Sequence of chain 1.D:
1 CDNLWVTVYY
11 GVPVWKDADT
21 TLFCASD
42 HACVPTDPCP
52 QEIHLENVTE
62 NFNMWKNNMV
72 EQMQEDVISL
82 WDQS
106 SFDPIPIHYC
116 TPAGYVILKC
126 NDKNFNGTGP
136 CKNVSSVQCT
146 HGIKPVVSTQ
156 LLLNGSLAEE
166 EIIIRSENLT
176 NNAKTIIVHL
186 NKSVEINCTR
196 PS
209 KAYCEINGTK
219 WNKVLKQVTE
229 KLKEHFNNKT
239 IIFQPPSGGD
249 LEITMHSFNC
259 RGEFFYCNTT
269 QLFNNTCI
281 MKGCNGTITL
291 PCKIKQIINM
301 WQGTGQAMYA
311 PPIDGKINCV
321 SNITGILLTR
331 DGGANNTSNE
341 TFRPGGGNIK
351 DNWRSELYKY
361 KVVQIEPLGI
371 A

Binding-site contacts:
Ligand atom O5 contacts residue ASN215 of chain 1.D at 2.3 Å (h-bond).
Ligand atom C5 contacts residue LYS218 of chain 1.D at 4.2 Å.
Ligand atom C1 contacts residue THR217 of chain 1.D at 4.0 Å.
Ligand atom C6 contacts residue THR217 of chain 1.D at 4.4 Å.
Ligand atom C8 contacts residue THR287 of chain 1.D at 3.2 Å.
Ligand atom O5 contacts residue THR217 of chain 1.D at 4.3 Å.
Ligand atom C3 contacts residue ASN215 of chain 1.D at 3.8 Å.
Ligand atom O7 contacts residue ASN215 of chain 1.D at 4.4 Å.
Ligand atom C7 contacts residue ASN215 of chain 1.D at 3.9 Å.
Ligand atom C4 contacts residue ASN215 of chain 1.D at 4.2 Å.
Ligand atom N2 contacts residue ASN215 of chain 1.D at 2.9 Å (h-bond).
Ligand atom C1 contacts residue LYS218 of chain 1.D at 3.8 Å.
Ligand atom C5 contacts residue THR217 of chain 1.D at 3.9 Å.
Ligand atom C7 contacts residue THR287 of chain 1.D at 4.3 Å.
Ligand atom C1 contacts residue ASN215 of chain 1.D at 1.4 Å.
Ligand atom C5 contacts residue ASN215 of chain 1.D at 3.6 Å.
Ligand atom C2 contacts residue ASN215 of chain 1.D at 2.5 Å.
Ligand atom O5 contacts residue LYS218 of chain 1.D at 3.2 Å.
Ligand atom C6 contacts residue LYS218 of chain 1.D at 4.2 Å.

This small molecule binds to this protein.
Small molecule (SMILES): CC(=O)N[C@@H]1[C@@H](O)[C@H](O)[C@@H](CO)O[C@H]1O